A small-molecule ligand and the protein it binds are described below.
Small molecule (SMILES): Cc1cc(CCCCCOc2c(Cl)cc(C3=NCCO3)cc2Cl)on1

Binding-site contacts:
Ligand atom C4B contacts residue ILE220 of chain 3.A at 4.0 Å (hydrophobic).
Ligand atom O1 contacts residue MET217 of chain 3.A at 4.2 Å.
Ligand atom C5B contacts residue TYR147 of chain 3.A at 3.9 Å (hydrophobic).
Ligand atom C2C contacts residue MET217 of chain 3.A at 3.7 Å (hydrophobic).
Ligand atom C31 contacts residue MET195 of chain 3.A at 3.5 Å (hydrophobic).
Ligand atom C5A contacts residue MET146 of chain 3.A at 3.7 Å (hydrophobic).
Ligand atom O1B contacts residue ILE125 of chain 3.A at 3.5 Å.
Ligand atom C4B contacts residue ILE125 of chain 3.A at 3.9 Å (hydrophobic).
Ligand atom CL1 contacts residue ILE125 of chain 3.A at 3.5 Å.
Ligand atom C4 contacts residue LEU103 of chain 3.A at 3.4 Å (hydrophobic).
Ligand atom O1A contacts residue ILE220 of chain 3.A at 3.6 Å.
Ligand atom N2 contacts residue ASN215 of chain 3.A at 3.7 Å.
Ligand atom C4A contacts residue TYR145 of chain 3.A at 3.3 Å (hydrophobic).
Ligand atom C5A contacts residue TYR147 of chain 3.A at 4.1 Å (hydrophobic).
Ligand atom CL2 contacts residue ILE184 of chain 3.A at 3.9 Å.
Ligand atom C2B contacts residue ILE125 of chain 3.A at 3.1 Å (hydrophobic).
Ligand atom C5A contacts residue ILE220 of chain 3.A at 3.9 Å (hydrophobic).
Ligand atom C4C contacts residue MET217 of chain 3.A at 4.2 Å (hydrophobic).
Ligand atom C5 contacts residue LEU103 of chain 3.A at 3.8 Å (hydrophobic).
Ligand atom C1B contacts residue ILE125 of chain 3.A at 3.1 Å (hydrophobic).
Ligand atom C2A contacts residue ILE220 of chain 3.A at 3.8 Å (hydrophobic).
Ligand atom C3B contacts residue ILE125 of chain 3.A at 3.5 Å (hydrophobic).
Ligand atom CL1 contacts residue ILE239 of chain 3.A at 3.8 Å.
Ligand atom C5A contacts residue TYR145 of chain 3.A at 3.8 Å (hydrophobic).
Ligand atom C6B contacts residue ILE125 of chain 3.A at 3.6 Å (hydrophobic).
Ligand atom N3A contacts residue PHE182 of chain 3.A at 4.0 Å.
Ligand atom C6B contacts residue ILE184 of chain 3.A at 4.1 Å (hydrophobic).
Ligand atom O1A contacts residue TYR147 of chain 3.A at 4.0 Å.
Ligand atom CL2 contacts residue TYR147 of chain 3.A at 3.4 Å.
Ligand atom C1C contacts residue LEU103 of chain 3.A at 4.1 Å (hydrophobic).
Ligand atom CL2 contacts residue LEU187 of chain 3.A at 3.9 Å.
Ligand atom C2A contacts residue PHE182 of chain 3.A at 4.2 Å (hydrophobic).
Ligand atom C3 contacts residue LEU103 of chain 3.A at 4.1 Å (hydrophobic).
Ligand atom C4A contacts residue LEU127 of chain 3.A at 4.0 Å (hydrophobic).
Ligand atom C31 contacts residue GLN104 of chain 3.A at 3.6 Å.
Ligand atom N2 contacts residue THR102 of chain 3.A at 4.2 Å.
Ligand atom C5B contacts residue ILE125 of chain 3.A at 3.9 Å (hydrophobic).
Ligand atom C3B contacts residue ILE220 of chain 3.A at 4.2 Å (hydrophobic).
Ligand atom C4A contacts residue ILE220 of chain 3.A at 4.1 Å (hydrophobic).
Ligand atom N3A contacts residue LEU127 of chain 3.A at 4.1 Å.

Sequence of chain 3.A:
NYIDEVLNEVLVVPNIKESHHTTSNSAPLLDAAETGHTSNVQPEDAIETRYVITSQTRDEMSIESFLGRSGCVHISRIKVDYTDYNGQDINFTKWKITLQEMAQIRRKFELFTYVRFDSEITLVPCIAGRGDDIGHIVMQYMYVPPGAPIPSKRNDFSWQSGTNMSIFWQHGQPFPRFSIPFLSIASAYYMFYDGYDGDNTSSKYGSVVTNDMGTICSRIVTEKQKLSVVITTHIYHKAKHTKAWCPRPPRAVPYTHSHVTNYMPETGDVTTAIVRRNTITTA